Binding-site contacts:
Ligand atom O6 contacts residue GLU96 of chain 1.F at 3.9 Å.
Ligand atom C5 contacts residue TRP81 of chain 1.F at 3.9 Å (hydrophobic).
Ligand atom C10 contacts residue GLU93 of chain 1.F at 3.7 Å.
Ligand atom C5 contacts residue ARG113 of chain 1.F at 3.7 Å.
Ligand atom C5 contacts residue SER94 of chain 1.F at 3.5 Å.
Ligand atom O5 contacts residue ARG113 of chain 1.F at 3.9 Å.
Ligand atom O9 contacts residue GLU96 of chain 1.F at 3.5 Å (salt-bridge).
Ligand atom O8 contacts residue GLU96 of chain 1.F at 3.4 Å (salt-bridge).
Ligand atom C4 contacts residue SER94 of chain 1.F at 3.3 Å.
Ligand atom C8 contacts residue TRP81 of chain 1.F at 3.5 Å (hydrophobic).
Ligand atom C11 contacts residue GLU93 of chain 1.F at 3.2 Å.
Ligand atom O4 contacts residue GLU93 of chain 1.F at 3.7 Å.
Ligand atom C6 contacts residue ARG113 of chain 1.F at 3.6 Å.
Ligand atom O6 contacts residue TRP81 of chain 1.F at 3.2 Å.
Ligand atom O8 contacts residue TRP81 of chain 1.F at 3.3 Å.
Ligand atom O4 contacts residue SER94 of chain 1.F at 3.8 Å.
Ligand atom C3 contacts residue TRP81 of chain 1.F at 3.7 Å (hydrophobic).
Ligand atom O9 contacts residue LEU79 of chain 1.F at 3.6 Å.
Ligand atom C5 contacts residue GLU96 of chain 1.F at 3.8 Å.
Ligand atom C6 contacts residue TRP81 of chain 1.F at 3.6 Å (hydrophobic).
Ligand atom O1A contacts residue GLU96 of chain 1.F at 3.8 Å.
Ligand atom C11 contacts residue SER89 of chain 1.F at 3.6 Å.
Ligand atom O6 contacts residue ARG113 of chain 1.F at 3.4 Å (salt-bridge).
Ligand atom O5 contacts residue TRP81 of chain 1.F at 3.6 Å.
Ligand atom C4 contacts residue TRP81 of chain 1.F at 3.6 Å (hydrophobic).
Ligand atom C6 contacts residue SER94 of chain 1.F at 3.6 Å.
Ligand atom C1 contacts residue TRP81 of chain 1.F at 3.4 Å (hydrophobic).
Ligand atom O9 contacts residue TRP81 of chain 1.F at 3.1 Å (h-bond).
Ligand atom O1A contacts residue ARG113 of chain 1.F at 3.2 Å (salt-bridge).
Ligand atom C1 contacts residue ARG113 of chain 1.F at 3.6 Å.
Ligand atom O1B contacts residue ARG113 of chain 1.F at 3.0 Å (salt-bridge).
Ligand atom O10 contacts residue GLU93 of chain 1.F at 3.8 Å.
Ligand atom C11 contacts residue TYR88 of chain 1.F at 3.7 Å (hydrophobic).
Ligand atom O6 contacts residue ARG113 of chain 1.F at 2.7 Å (salt-bridge).
Ligand atom O3 contacts residue TRP81 of chain 1.F at 3.1 Å.
Ligand atom C5 contacts residue TRP81 of chain 1.F at 3.6 Å (hydrophobic).
Ligand atom O9 contacts residue ARG80 of chain 1.F at 3.7 Å.
Ligand atom O5 contacts residue TRP81 of chain 1.F at 3.7 Å.
Ligand atom C2 contacts residue TRP81 of chain 1.F at 3.6 Å (hydrophobic).
Ligand atom N5 contacts residue SER94 of chain 1.F at 2.9 Å (h-bond).

Sequence of chain 1.F:
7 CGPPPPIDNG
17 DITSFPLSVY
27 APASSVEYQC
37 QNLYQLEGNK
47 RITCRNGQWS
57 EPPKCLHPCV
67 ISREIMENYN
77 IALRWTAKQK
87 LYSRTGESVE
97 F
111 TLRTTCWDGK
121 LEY

This protein binds this small molecule.
Small molecule (SMILES): CC(=O)N[C@H]1[C@H](O[C@@H]2[C@H](O[C@]3(C(=O)O)C[C@H](O)[C@@H](NC(C)=O)[C@H]([C@H](O)[C@H](O)CO)O3)[C@@H](O)[C@H](O[C@H]3[C@H](O)[C@@H](O)[C@H](O)O[C@@H]3CO)O[C@@H]2CO)O[C@H](CO)[C@H](O)[C@@H]1O